Binding-site contacts:
Ligand atom C9 contacts residue TRP119 of chain 57.A at 4.3 Å (hydrophobic).
Ligand atom O10 contacts residue GLN65 of chain 58.A at 4.0 Å.
Ligand atom C8 contacts residue ALA118 of chain 57.A at 4.3 Å (hydrophobic).
Ligand atom C4 contacts residue ALA118 of chain 57.A at 4.0 Å (hydrophobic).
Ligand atom C10 contacts residue GLN65 of chain 58.A at 4.5 Å.
Ligand atom C7 contacts residue ALA118 of chain 57.A at 3.6 Å (hydrophobic).
Ligand atom O1B contacts residue ARG129 of chain 57.A at 3.9 Å.
Ligand atom O1A contacts residue ARG129 of chain 57.A at 3.3 Å (salt-bridge).
Ligand atom O8 contacts residue GLN120 of chain 57.A at 2.8 Å (h-bond).
Ligand atom O10 contacts residue ALA64 of chain 58.A at 3.8 Å.
Ligand atom O9 contacts residue THR42 of chain 58.A at 4.0 Å.
Ligand atom C10 contacts residue ALA118 of chain 57.A at 3.8 Å (hydrophobic).
Ligand atom C8 contacts residue GLN120 of chain 57.A at 4.1 Å.
Ligand atom C11 contacts residue TRP119 of chain 57.A at 4.4 Å (hydrophobic).
Ligand atom N5 contacts residue ALA118 of chain 57.A at 2.8 Å (h-bond).
Ligand atom O1A contacts residue ALA118 of chain 57.A at 4.5 Å.
Ligand atom C1 contacts residue ARG129 of chain 57.A at 4.0 Å.
Ligand atom O9 contacts residue GLN120 of chain 57.A at 3.5 Å (h-bond).
Ligand atom C11 contacts residue GLN65 of chain 58.A at 3.7 Å.
Ligand atom C6 contacts residue ALA118 of chain 57.A at 3.4 Å (hydrophobic).
Ligand atom O8 contacts residue TRP119 of chain 57.A at 3.8 Å.
Ligand atom O8 contacts residue ALA118 of chain 57.A at 3.8 Å.
Ligand atom C10 contacts residue ALA64 of chain 58.A at 4.5 Å (hydrophobic).
Ligand atom C11 contacts residue GLN132 of chain 57.A at 4.3 Å.
Ligand atom C11 contacts residue ALA118 of chain 57.A at 3.9 Å (hydrophobic).
Ligand atom C5 contacts residue ALA118 of chain 57.A at 3.6 Å (hydrophobic).

Sequence of chain 57.A:
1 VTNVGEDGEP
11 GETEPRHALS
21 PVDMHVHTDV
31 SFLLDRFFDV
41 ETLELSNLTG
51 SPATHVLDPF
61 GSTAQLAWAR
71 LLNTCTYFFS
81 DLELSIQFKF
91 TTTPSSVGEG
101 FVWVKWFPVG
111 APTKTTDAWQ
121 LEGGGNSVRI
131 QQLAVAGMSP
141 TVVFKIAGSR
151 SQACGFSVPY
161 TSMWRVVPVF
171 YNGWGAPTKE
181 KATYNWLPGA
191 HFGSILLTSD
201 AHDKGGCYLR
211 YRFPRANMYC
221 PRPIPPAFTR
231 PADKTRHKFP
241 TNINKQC

Sequence of chain 58.A:
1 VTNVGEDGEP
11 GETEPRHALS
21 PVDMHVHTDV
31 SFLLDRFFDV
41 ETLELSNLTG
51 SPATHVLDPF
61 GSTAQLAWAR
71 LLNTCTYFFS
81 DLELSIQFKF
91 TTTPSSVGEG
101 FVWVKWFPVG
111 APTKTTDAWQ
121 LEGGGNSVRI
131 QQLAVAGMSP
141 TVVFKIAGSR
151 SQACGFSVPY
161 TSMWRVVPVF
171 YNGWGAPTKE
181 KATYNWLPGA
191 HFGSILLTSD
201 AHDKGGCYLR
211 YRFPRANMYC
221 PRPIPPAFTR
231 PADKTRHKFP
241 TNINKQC

This protein binds this small molecule.
Small molecule (SMILES): CC(=O)N[C@H]1[C@H]([C@H](O)[C@H](O)CO)O[C@@](O[C@H]2[C@@H](O)[C@@H](CO)O[C@@H](O[C@H]3[C@H](O)[C@@H](O)[C@@H](O)O[C@@H]3CO)[C@@H]2O)(C(=O)O)C[C@@H]1O